Binding-site contacts:
Ligand atom O6 contacts residue ALA33 of chain 1.A at 2.8 Å (h-bond).
Ligand atom N2 contacts residue ASN32 of chain 1.A at 2.8 Å (h-bond).
Ligand atom O5 contacts residue ALA33 of chain 1.A at 3.6 Å.
Ligand atom C6 contacts residue THR34 of chain 1.A at 4.0 Å.
Ligand atom O6 contacts residue THR34 of chain 1.A at 3.7 Å.
Ligand atom C5 contacts residue ASN32 of chain 1.A at 3.6 Å.
Ligand atom O7 contacts residue ASN32 of chain 1.A at 3.9 Å.
Ligand atom C5 contacts residue ALA33 of chain 1.A at 4.1 Å (hydrophobic).
Ligand atom C1 contacts residue ASN32 of chain 1.A at 1.4 Å.
Ligand atom C4 contacts residue ASN32 of chain 1.A at 4.2 Å.
Ligand atom C2 contacts residue ASN32 of chain 1.A at 2.5 Å.
Ligand atom O5 contacts residue ASN32 of chain 1.A at 2.4 Å (h-bond).
Ligand atom C7 contacts residue ASN32 of chain 1.A at 3.5 Å.
Ligand atom C8 contacts residue ASN32 of chain 1.A at 4.5 Å.
Ligand atom C3 contacts residue ASN32 of chain 1.A at 3.8 Å.
Ligand atom C6 contacts residue ALA33 of chain 1.A at 3.6 Å (hydrophobic).

Sequence of chain 1.A:
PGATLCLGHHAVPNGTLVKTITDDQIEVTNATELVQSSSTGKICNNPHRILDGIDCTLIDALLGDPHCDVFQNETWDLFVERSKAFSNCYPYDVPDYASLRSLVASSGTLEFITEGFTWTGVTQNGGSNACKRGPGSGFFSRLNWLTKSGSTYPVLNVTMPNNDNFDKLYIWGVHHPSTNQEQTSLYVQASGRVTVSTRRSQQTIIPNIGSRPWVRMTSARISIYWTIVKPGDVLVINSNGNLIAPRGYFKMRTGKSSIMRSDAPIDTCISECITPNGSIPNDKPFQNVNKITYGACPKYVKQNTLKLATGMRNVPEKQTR

A protein and the small-molecule ligand that binds it are described below.
Small molecule (SMILES): CC(=O)N[C@H]1[C@H](O[C@H]2[C@H](O)[C@@H](NC(C)=O)CO[C@@H]2CO)O[C@H](CO)[C@@H](O[C@@H]2O[C@H](CO)[C@@H](O)[C@H](O)[C@@H]2O)[C@@H]1O